Binding-site contacts:
Ligand atom C7 contacts residue TRP399 of chain 1.A at 4.3 Å (hydrophobic).
Ligand atom C2 contacts residue TRP399 of chain 1.A at 4.1 Å (hydrophobic).
Ligand atom C3 contacts residue ASN343 of chain 1.A at 3.8 Å.
Ligand atom C1 contacts residue TRP399 of chain 1.A at 3.9 Å (hydrophobic).
Ligand atom N2 contacts residue TRP399 of chain 1.A at 3.4 Å.
Ligand atom O5 contacts residue ASN343 of chain 1.A at 2.4 Å (h-bond).
Ligand atom C2 contacts residue ASN343 of chain 1.A at 2.5 Å.
Ligand atom C7 contacts residue ASN343 of chain 1.A at 3.2 Å.
Ligand atom C8 contacts residue TRP399 of chain 1.A at 4.2 Å (hydrophobic).
Ligand atom C3 contacts residue TRP399 of chain 1.A at 4.3 Å (hydrophobic).
Ligand atom C5 contacts residue ASN343 of chain 1.A at 3.7 Å.
Ligand atom N2 contacts residue ASN343 of chain 1.A at 2.8 Å (h-bond).
Ligand atom C4 contacts residue ASN343 of chain 1.A at 4.2 Å.
Ligand atom C8 contacts residue ASN343 of chain 1.A at 3.9 Å.
Ligand atom C8 contacts residue LEU346 of chain 1.A at 4.1 Å (hydrophobic).
Ligand atom C1 contacts residue ASN343 of chain 1.A at 1.5 Å.
Ligand atom C8 contacts residue SER397 of chain 1.A at 4.2 Å.
Ligand atom O7 contacts residue ASN343 of chain 1.A at 3.1 Å (h-bond).

The small molecule below binds the protein below.
Small molecule (SMILES): CC(=O)N[C@@H]1[C@@H](O)[C@H](O)[C@@H](CO)O[C@H]1O

Sequence of chain 1.A:
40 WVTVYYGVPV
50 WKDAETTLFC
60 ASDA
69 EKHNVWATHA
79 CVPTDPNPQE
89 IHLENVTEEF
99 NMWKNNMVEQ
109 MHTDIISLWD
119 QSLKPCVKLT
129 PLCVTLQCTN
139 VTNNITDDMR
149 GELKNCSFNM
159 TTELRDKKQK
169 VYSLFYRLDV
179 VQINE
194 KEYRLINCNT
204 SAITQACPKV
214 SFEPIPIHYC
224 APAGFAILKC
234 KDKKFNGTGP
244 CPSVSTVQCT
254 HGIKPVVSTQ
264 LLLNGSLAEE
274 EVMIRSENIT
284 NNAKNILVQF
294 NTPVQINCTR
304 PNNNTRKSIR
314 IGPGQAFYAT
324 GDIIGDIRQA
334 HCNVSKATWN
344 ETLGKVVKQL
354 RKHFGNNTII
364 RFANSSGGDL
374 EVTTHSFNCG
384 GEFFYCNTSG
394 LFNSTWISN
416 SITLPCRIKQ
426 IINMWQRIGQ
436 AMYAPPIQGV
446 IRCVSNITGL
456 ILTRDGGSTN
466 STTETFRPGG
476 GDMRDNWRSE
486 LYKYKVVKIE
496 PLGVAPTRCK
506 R